Binding-site contacts:
Ligand atom C82 contacts residue ARG144 of chain 2.A at 3.8 Å.
Ligand atom C2 contacts residue TYR324 of chain 2.A at 2.9 Å (hydrophobic).
Ligand atom C10 contacts residue ARG71 of chain 2.A at 3.9 Å.
Ligand atom C1 contacts residue TYR324 of chain 2.A at 3.1 Å (hydrophobic).
Ligand atom C91 contacts residue ARG212 of chain 2.A at 3.7 Å.
Ligand atom C4 contacts residue GLU197 of chain 2.A at 4.0 Å.
Ligand atom C11 contacts residue TRP98 of chain 2.A at 3.8 Å (hydrophobic).
Ligand atom C1 contacts residue GOL1 of chain 2.L at 3.9 Å.
Ligand atom C3 contacts residue GOL1 of chain 2.L at 3.8 Å.
Ligand atom C81 contacts residue ALA166 of chain 2.A at 3.9 Å (hydrophobic).
Ligand atom C4 contacts residue TYR324 of chain 2.A at 3.6 Å (hydrophobic).
Ligand atom O10 contacts residue ASP70 of chain 2.A at 3.4 Å.
Ligand atom C2 contacts residue GOL1 of chain 2.L at 3.9 Å.
Ligand atom O10 contacts residue ARG71 of chain 2.A at 2.8 Å (salt-bridge).
Ligand atom O1B contacts residue ARG290 of chain 2.A at 2.8 Å (salt-bridge).
Ligand atom C9 contacts residue GLU196 of chain 2.A at 3.8 Å.
Ligand atom C3 contacts residue ASP70 of chain 2.A at 3.4 Å.
Ligand atom O1A contacts residue ARG212 of chain 2.A at 3.1 Å (salt-bridge).
Ligand atom C1 contacts residue ARG290 of chain 2.A at 3.5 Å.
Ligand atom N4 contacts residue ASP70 of chain 2.A at 3.0 Å (salt-bridge).
Ligand atom C91 contacts residue ASN214 of chain 2.A at 3.6 Å.
Ligand atom C7 contacts residue ARG212 of chain 2.A at 3.9 Å.
Ligand atom O1B contacts residue TYR324 of chain 2.A at 3.5 Å (h-bond).
Ligand atom C4 contacts residue ASP70 of chain 2.A at 3.5 Å.
Ligand atom N4 contacts residue GLU38 of chain 2.A at 2.8 Å (salt-bridge).
Ligand atom C4 contacts residue GLU38 of chain 2.A at 3.6 Å.
Ligand atom O1B contacts residue GOL1 of chain 2.L at 3.6 Å.
Ligand atom O1B contacts residue ARG37 of chain 2.A at 2.9 Å (salt-bridge).
Ligand atom C3 contacts residue GLU38 of chain 2.A at 3.6 Å.
Ligand atom C3 contacts residue TYR324 of chain 2.A at 3.2 Å (hydrophobic).
Ligand atom C1 contacts residue ARG37 of chain 2.A at 4.0 Å.
Ligand atom C6 contacts residue TYR324 of chain 2.A at 3.9 Å (hydrophobic).
Ligand atom C5 contacts residue ASP70 of chain 2.A at 4.0 Å.
Ligand atom O1A contacts residue TYR324 of chain 2.A at 3.5 Å (h-bond).
Ligand atom C6 contacts residue GLU197 of chain 2.A at 3.6 Å.
Ligand atom C1 contacts residue ARG212 of chain 2.A at 3.9 Å.
Ligand atom C7 contacts residue TYR324 of chain 2.A at 3.3 Å (hydrophobic).
Ligand atom C81 contacts residue ARG144 of chain 2.A at 3.8 Å.
Ligand atom O1A contacts residue ARG290 of chain 2.A at 2.8 Å (salt-bridge).
Ligand atom C3 contacts residue ARG37 of chain 2.A at 3.7 Å.

The protein below binds the small molecule below.
Small molecule (SMILES): CCC(CC)O[C@@H]1C=C(C(=O)O)C[C@H](N)[C@H]1NC(C)=O

Sequence of chain 2.A:
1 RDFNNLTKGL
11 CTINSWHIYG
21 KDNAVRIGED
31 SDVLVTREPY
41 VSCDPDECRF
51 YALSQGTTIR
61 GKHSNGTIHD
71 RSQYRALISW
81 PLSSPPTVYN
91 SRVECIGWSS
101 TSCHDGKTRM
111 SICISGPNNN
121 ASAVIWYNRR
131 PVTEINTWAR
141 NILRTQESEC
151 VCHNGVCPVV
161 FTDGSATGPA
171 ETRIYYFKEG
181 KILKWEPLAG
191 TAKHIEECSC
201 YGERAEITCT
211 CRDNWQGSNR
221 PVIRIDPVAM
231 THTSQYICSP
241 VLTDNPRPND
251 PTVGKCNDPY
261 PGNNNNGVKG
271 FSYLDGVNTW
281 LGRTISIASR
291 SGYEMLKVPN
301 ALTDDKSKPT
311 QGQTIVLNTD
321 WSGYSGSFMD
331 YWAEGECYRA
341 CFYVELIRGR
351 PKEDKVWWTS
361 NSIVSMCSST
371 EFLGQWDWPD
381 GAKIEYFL